Binding-site contacts:
Ligand atom O7 contacts residue LEU176 of chain 1.A at 4.0 Å.
Ligand atom C7 contacts residue LYS174 of chain 1.A at 3.5 Å.
Ligand atom C5 contacts residue THR124 of chain 1.A at 4.4 Å.
Ligand atom C3 contacts residue LYS174 of chain 1.A at 4.1 Å.
Ligand atom C6 contacts residue LYS174 of chain 1.A at 4.2 Å.
Ligand atom O5 contacts residue THR124 of chain 1.A at 3.8 Å.
Ligand atom C4 contacts residue ASN122 of chain 1.A at 4.3 Å.
Ligand atom C8 contacts residue LEU176 of chain 1.A at 3.8 Å (hydrophobic).
Ligand atom O5 contacts residue LYS174 of chain 1.A at 4.3 Å.
Ligand atom O7 contacts residue ASN122 of chain 1.A at 3.8 Å.
Ligand atom C8 contacts residue LYS174 of chain 1.A at 3.2 Å.
Ligand atom C8 contacts residue ASN122 of chain 1.A at 4.4 Å.
Ligand atom O4 contacts residue LYS174 of chain 1.A at 4.4 Å.
Ligand atom C1 contacts residue ASN122 of chain 1.A at 1.5 Å.
Ligand atom C8 contacts residue GLU175 of chain 1.A at 4.0 Å.
Ligand atom C2 contacts residue ASN122 of chain 1.A at 2.5 Å.
Ligand atom C2 contacts residue LYS174 of chain 1.A at 3.8 Å.
Ligand atom N2 contacts residue LYS174 of chain 1.A at 2.7 Å (salt-bridge).
Ligand atom C5 contacts residue ASN122 of chain 1.A at 3.6 Å.
Ligand atom C7 contacts residue LEU176 of chain 1.A at 4.1 Å (hydrophobic).
Ligand atom O5 contacts residue ASN122 of chain 1.A at 2.4 Å (h-bond).
Ligand atom C1 contacts residue THR124 of chain 1.A at 4.0 Å.
Ligand atom C1 contacts residue LYS174 of chain 1.A at 4.1 Å.
Ligand atom O7 contacts residue LYS174 of chain 1.A at 3.7 Å.
Ligand atom C1 contacts residue LYS174 of chain 1.A at 4.1 Å.
Ligand atom N2 contacts residue ASN122 of chain 1.A at 2.9 Å (h-bond).
Ligand atom C3 contacts residue ASN122 of chain 1.A at 3.8 Å.
Ligand atom C7 contacts residue ASN122 of chain 1.A at 3.5 Å.

A protein and the small-molecule ligand that binds it are described below.
Small molecule (SMILES): CC(=O)N[C@H]1[C@H](O[C@H]2[C@H](O[C@@H]3O[C@@H](C)[C@@H](O)[C@@H](O)[C@@H]3O)[C@@H](NC(C)=O)CO[C@@H]2CO)O[C@H](CO)[C@@H](O[C@@H]2O[C@H](CO)[C@@H](O)[C@H](O)[C@@H]2O)[C@@H]1O

Sequence of chain 1.A:
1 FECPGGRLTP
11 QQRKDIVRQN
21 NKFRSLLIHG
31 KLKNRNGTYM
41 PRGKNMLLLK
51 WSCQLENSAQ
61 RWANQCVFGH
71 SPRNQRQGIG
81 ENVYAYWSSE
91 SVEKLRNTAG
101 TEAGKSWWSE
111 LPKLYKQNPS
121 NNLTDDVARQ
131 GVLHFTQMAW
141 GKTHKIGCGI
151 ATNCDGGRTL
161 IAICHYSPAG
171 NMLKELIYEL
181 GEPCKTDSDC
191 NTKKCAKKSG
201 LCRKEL